Sequence of chain 18.C:
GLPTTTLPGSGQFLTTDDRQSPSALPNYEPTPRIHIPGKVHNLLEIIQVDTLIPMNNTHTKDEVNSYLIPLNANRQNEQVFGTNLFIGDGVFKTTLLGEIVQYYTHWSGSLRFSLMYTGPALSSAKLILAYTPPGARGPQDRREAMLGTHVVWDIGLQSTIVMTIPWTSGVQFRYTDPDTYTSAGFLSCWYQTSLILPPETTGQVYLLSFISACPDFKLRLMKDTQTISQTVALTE

Sequence of chain 18.A:
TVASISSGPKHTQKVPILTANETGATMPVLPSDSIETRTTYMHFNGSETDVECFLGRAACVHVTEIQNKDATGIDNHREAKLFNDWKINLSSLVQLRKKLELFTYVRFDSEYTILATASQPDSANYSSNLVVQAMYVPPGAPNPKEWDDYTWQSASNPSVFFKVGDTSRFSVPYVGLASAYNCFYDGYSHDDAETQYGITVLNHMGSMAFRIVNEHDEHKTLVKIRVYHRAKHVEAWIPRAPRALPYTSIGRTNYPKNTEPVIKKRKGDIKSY

A small-molecule ligand and the protein it binds are described below.
Small molecule (SMILES): Cc1cc(CCCCCCCOc2ccc(C3=N[C@@H](C)CO3)cc2)on1

Binding-site contacts:
Ligand atom C2C contacts residue VAL188 of chain 18.A at 3.2 Å (hydrophobic).
Ligand atom C31 contacts residue PRO174 of chain 18.A at 3.4 Å (hydrophobic).
Ligand atom N3A contacts residue ASN219 of chain 18.A at 3.0 Å (h-bond).
Ligand atom N2 contacts residue ALA24 of chain 18.C at 3.4 Å.
Ligand atom C7C contacts residue TYR197 of chain 18.A at 3.8 Å (hydrophobic).
Ligand atom N2 contacts residue PHE186 of chain 18.A at 3.7 Å.
Ligand atom C6B contacts residue LEU106 of chain 18.A at 3.9 Å (hydrophobic).
Ligand atom O1B contacts residue TYR128 of chain 18.A at 3.9 Å.
Ligand atom C5B contacts residue LEU106 of chain 18.A at 3.5 Å (hydrophobic).
Ligand atom C3 contacts residue PRO174 of chain 18.A at 3.8 Å (hydrophobic).
Ligand atom O1 contacts residue VAL188 of chain 18.A at 3.8 Å.
Ligand atom O1 contacts residue ALA24 of chain 18.C at 3.6 Å.
Ligand atom C3C contacts residue VAL188 of chain 18.A at 3.3 Å (hydrophobic).
Ligand atom C5C contacts residue TYR128 of chain 18.A at 3.5 Å (hydrophobic).
Ligand atom C5 contacts residue PHE186 of chain 18.A at 3.5 Å (hydrophobic).
Ligand atom C7C contacts residue TYR128 of chain 18.A at 3.6 Å (hydrophobic).
Ligand atom C1B contacts residue MET221 of chain 18.A at 3.8 Å (hydrophobic).
Ligand atom C4A contacts residue ASN219 of chain 18.A at 3.5 Å.
Ligand atom C31 contacts residue VAL176 of chain 18.A at 3.3 Å (hydrophobic).
Ligand atom C4 contacts residue TYR152 of chain 18.A at 3.9 Å (hydrophobic).
Ligand atom C6C contacts residue VAL191 of chain 18.A at 3.2 Å (hydrophobic).
Ligand atom C4C contacts residue TYR152 of chain 18.A at 3.8 Å (hydrophobic).
Ligand atom O1 contacts residue TYR152 of chain 18.A at 3.9 Å.
Ligand atom C3C contacts residue TYR128 of chain 18.A at 3.9 Å (hydrophobic).
Ligand atom O1B contacts residue MET221 of chain 18.A at 3.4 Å.
Ligand atom C4B contacts residue LEU106 of chain 18.A at 3.7 Å (hydrophobic).
Ligand atom O1 contacts residue PHE186 of chain 18.A at 3.5 Å.
Ligand atom C3B contacts residue MET221 of chain 18.A at 3.8 Å (hydrophobic).
Ligand atom C2B contacts residue MET221 of chain 18.A at 3.5 Å (hydrophobic).
Ligand atom C5C contacts residue ILE104 of chain 18.A at 3.8 Å (hydrophobic).
Ligand atom C31 contacts residue ALA150 of chain 18.A at 3.5 Å (hydrophobic).
Ligand atom C6B contacts residue TYR197 of chain 18.A at 3.6 Å (hydrophobic).
Ligand atom C4 contacts residue PHE186 of chain 18.A at 3.6 Å (hydrophobic).
Ligand atom C5 contacts residue TYR152 of chain 18.A at 3.8 Å (hydrophobic).
Ligand atom C4 contacts residue MET224 of chain 18.A at 3.8 Å (hydrophobic).
Ligand atom C31 contacts residue SER175 of chain 18.A at 3.6 Å.
Ligand atom C6C contacts residue MET221 of chain 18.A at 3.7 Å (hydrophobic).
Ligand atom C3 contacts residue PHE186 of chain 18.A at 3.8 Å (hydrophobic).
Ligand atom C5B contacts residue TYR197 of chain 18.A at 3.7 Å (hydrophobic).
Ligand atom CM1 contacts residue SER107 of chain 18.A at 3.9 Å.